This protein binds this small molecule.
Small molecule (SMILES): Cn1cnc(-c2nc(C(=O)O)c(O)c(=O)[nH]2)c1

Binding-site contacts:
Ligand atom C2 contacts residue GLU100 of chain 1.B at 4.4 Å.
Ligand atom C3 contacts residue MN1 of chain 1.M at 4.0 Å.
Ligand atom O13 contacts residue MN1 of chain 1.L at 2.3 Å.
Ligand atom C10 contacts residue LYS34 of chain 1.B at 4.1 Å.
Ligand atom O13 contacts residue MN1 of chain 1.M at 2.3 Å.
Ligand atom O12 contacts residue ILE101 of chain 1.B at 3.5 Å (h-bond).
Ligand atom C2 contacts residue HIS41 of chain 1.B at 4.0 Å.
Ligand atom O12 contacts residue MN1 of chain 1.L at 2.5 Å.
Ligand atom O13 contacts residue ASP89 of chain 1.B at 3.7 Å.
Ligand atom N6 contacts residue MN1 of chain 1.L at 4.5 Å.
Ligand atom O13 contacts residue GLU61 of chain 1.B at 4.2 Å.
Ligand atom N6 contacts residue TYR111 of chain 1.B at 4.1 Å.
Ligand atom O12 contacts residue TYR111 of chain 1.B at 4.3 Å.
Ligand atom C1 contacts residue GLU100 of chain 1.B at 4.3 Å.
Ligand atom O12 contacts residue GLU100 of chain 1.B at 3.8 Å.
Ligand atom O13 contacts residue HIS41 of chain 1.B at 3.1 Å.
Ligand atom O12 contacts residue HIS41 of chain 1.B at 3.8 Å.
Ligand atom O13 contacts residue ILE101 of chain 1.B at 4.3 Å.
Ligand atom N11 contacts residue LYS34 of chain 1.B at 4.0 Å.
Ligand atom O16 contacts residue GLU61 of chain 1.B at 4.0 Å.
Ligand atom O12 contacts residue LYS115 of chain 1.B at 3.6 Å.
Ligand atom C1 contacts residue MN1 of chain 1.L at 3.2 Å.
Ligand atom C2 contacts residue MN1 of chain 1.L at 3.1 Å.
Ligand atom C1 contacts residue HIS41 of chain 1.B at 4.5 Å.
Ligand atom C14 contacts residue MN1 of chain 1.M at 3.5 Å.
Ligand atom C2 contacts residue MN1 of chain 1.M at 3.5 Å.
Ligand atom O12 contacts residue GLY102 of chain 1.B at 4.2 Å.
Ligand atom O13 contacts residue GLU100 of chain 1.B at 3.9 Å.
Ligand atom O16 contacts residue ASP89 of chain 1.B at 4.4 Å.
Ligand atom C1 contacts residue LYS115 of chain 1.B at 3.7 Å.
Ligand atom N6 contacts residue LYS115 of chain 1.B at 4.0 Å.
Ligand atom O16 contacts residue MN1 of chain 1.M at 2.4 Å.
Ligand atom C2 contacts residue LYS115 of chain 1.B at 4.2 Å.

Sequence of chain 1.B:
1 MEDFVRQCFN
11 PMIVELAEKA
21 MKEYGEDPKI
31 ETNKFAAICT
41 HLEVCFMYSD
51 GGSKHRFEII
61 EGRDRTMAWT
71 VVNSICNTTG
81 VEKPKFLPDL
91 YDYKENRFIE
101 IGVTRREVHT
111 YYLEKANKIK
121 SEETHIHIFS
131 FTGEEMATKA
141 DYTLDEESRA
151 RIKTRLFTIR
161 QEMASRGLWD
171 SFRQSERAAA